Binding-site contacts:
Ligand atom C4 contacts residue ASN30 of chain 1.K at 4.3 Å.
Ligand atom C1 contacts residue ASN30 of chain 1.K at 1.4 Å.
Ligand atom C2 contacts residue ASN30 of chain 1.K at 2.5 Å.
Ligand atom N2 contacts residue ASN30 of chain 1.K at 3.0 Å (h-bond).
Ligand atom C7 contacts residue ASN30 of chain 1.K at 3.2 Å.
Ligand atom C8 contacts residue ASN30 of chain 1.K at 4.1 Å.
Ligand atom O5 contacts residue ASN30 of chain 1.K at 2.4 Å (h-bond).
Ligand atom O7 contacts residue ASN30 of chain 1.K at 3.1 Å (h-bond).
Ligand atom C5 contacts residue ASN30 of chain 1.K at 3.7 Å.
Ligand atom C3 contacts residue ASN30 of chain 1.K at 3.8 Å.

This protein binds this small molecule.
Small molecule (SMILES): CC(=O)N[C@@H]1[C@@H](O)[C@H](O)[C@@H](CO)O[C@H]1O

Sequence of chain 1.K:
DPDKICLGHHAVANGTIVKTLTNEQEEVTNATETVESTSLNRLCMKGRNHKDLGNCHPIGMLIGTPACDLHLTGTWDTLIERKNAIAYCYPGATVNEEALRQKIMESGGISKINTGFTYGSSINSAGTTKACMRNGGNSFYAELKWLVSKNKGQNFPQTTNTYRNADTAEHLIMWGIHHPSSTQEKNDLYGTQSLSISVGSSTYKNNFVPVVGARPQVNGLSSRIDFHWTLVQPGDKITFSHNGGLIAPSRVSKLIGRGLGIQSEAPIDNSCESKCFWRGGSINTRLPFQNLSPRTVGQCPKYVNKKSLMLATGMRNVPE